Binding-site contacts:
Ligand atom C contacts residue ARG256 of chain 1.B at 3.6 Å.
Ligand atom OXT contacts residue ARG256 of chain 1.B at 2.7 Å.
Ligand atom OXT contacts residue PHE269 of chain 1.A at 4.4 Å.
Ligand atom CA contacts residue VAL257 of chain 1.B at 3.4 Å (hydrophobic).
Ligand atom OXT contacts residue SER268 of chain 1.A at 3.7 Å.
Ligand atom N contacts residue VAL257 of chain 1.B at 4.0 Å.
Ligand atom OXT contacts residue VAL257 of chain 1.B at 4.2 Å.
Ligand atom N contacts residue TYR152 of chain 1.A at 3.0 Å (h-bond).
Ligand atom N contacts residue TRP153 of chain 1.A at 3.8 Å.
Ligand atom CA contacts residue GLY151 of chain 1.A at 4.1 Å.
Ligand atom CA contacts residue SER268 of chain 1.A at 3.9 Å.
Ligand atom OXT contacts residue ARG244 of chain 1.A at 4.3 Å.
Ligand atom O contacts residue GLY151 of chain 1.A at 3.3 Å.
Ligand atom C contacts residue TYR152 of chain 1.A at 3.6 Å (hydrophobic).
Ligand atom O contacts residue ARG244 of chain 1.A at 3.4 Å (salt-bridge).
Ligand atom CA contacts residue TRP153 of chain 1.A at 3.9 Å (hydrophobic).
Ligand atom C contacts residue ARG244 of chain 1.A at 4.3 Å.
Ligand atom O contacts residue VAL257 of chain 1.B at 4.2 Å.
Ligand atom O contacts residue ARG256 of chain 1.B at 3.9 Å.
Ligand atom OXT contacts residue ILE258 of chain 1.B at 4.5 Å.
Ligand atom N contacts residue ILE258 of chain 1.B at 4.5 Å.
Ligand atom C contacts residue SER268 of chain 1.A at 4.1 Å.
Ligand atom N contacts residue SER268 of chain 1.A at 2.9 Å (h-bond).
Ligand atom C contacts residue VAL257 of chain 1.B at 3.7 Å (hydrophobic).
Ligand atom O contacts residue TYR152 of chain 1.A at 3.1 Å (h-bond).
Ligand atom C contacts residue GLY151 of chain 1.A at 4.1 Å.
Ligand atom CA contacts residue TYR152 of chain 1.A at 3.0 Å (hydrophobic).

Sequence of chain 1.A:
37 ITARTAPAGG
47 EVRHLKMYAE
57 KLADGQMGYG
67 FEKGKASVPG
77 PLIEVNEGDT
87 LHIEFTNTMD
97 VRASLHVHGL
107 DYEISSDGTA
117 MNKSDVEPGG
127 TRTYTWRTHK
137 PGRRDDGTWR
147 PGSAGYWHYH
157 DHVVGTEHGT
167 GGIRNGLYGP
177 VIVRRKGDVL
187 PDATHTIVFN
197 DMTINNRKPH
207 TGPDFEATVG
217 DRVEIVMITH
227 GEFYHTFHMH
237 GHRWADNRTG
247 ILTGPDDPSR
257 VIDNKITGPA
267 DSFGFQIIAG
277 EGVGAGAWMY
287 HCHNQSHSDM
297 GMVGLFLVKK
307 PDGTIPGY

Sequence of chain 1.B:
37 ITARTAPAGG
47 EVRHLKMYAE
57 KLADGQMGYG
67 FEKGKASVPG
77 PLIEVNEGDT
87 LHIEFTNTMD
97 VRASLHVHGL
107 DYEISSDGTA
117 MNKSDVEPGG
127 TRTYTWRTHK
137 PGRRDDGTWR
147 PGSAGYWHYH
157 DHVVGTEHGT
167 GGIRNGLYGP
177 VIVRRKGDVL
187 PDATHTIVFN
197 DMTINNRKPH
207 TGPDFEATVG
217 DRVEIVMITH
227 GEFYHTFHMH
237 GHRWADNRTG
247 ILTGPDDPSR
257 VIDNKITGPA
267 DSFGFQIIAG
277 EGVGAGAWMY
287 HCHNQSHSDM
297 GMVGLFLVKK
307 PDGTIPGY

This small molecule binds to this protein.
Small molecule (SMILES): NCC(=O)O